Binding-site contacts:
Ligand atom C16 contacts residue LEU46 of chain 1.A at 3.7 Å (hydrophobic).
Ligand atom C24 contacts residue THR248 of chain 1.A at 2.9 Å.
Ligand atom N4 contacts residue GLY50 of chain 1.A at 3.5 Å.
Ligand atom BR contacts residue GLY29 of chain 1.A at 3.6 Å.
Ligand atom N4 contacts residue ASP48 of chain 1.A at 2.7 Å (salt-bridge).
Ligand atom N5 contacts residue GLY246 of chain 1.A at 3.1 Å (h-bond).
Ligand atom C4 contacts residue TRP92 of chain 1.A at 3.7 Å (hydrophobic).
Ligand atom C23 contacts residue THR248 of chain 1.A at 3.3 Å.
Ligand atom BR contacts residue SER245 of chain 1.A at 3.3 Å.
Ligand atom C11 contacts residue SER51 of chain 1.A at 3.7 Å.
Ligand atom C24 contacts residue GLY29 of chain 1.A at 3.2 Å.
Ligand atom N3 contacts residue ASP244 of chain 1.A at 3.5 Å (salt-bridge).
Ligand atom C13 contacts residue GLY50 of chain 1.A at 3.7 Å.
Ligand atom C1 contacts residue ARG144 of chain 1.A at 3.7 Å.
Ligand atom C18 contacts residue GLY246 of chain 1.A at 3.5 Å.
Ligand atom O2 contacts residue ILE126 of chain 1.A at 3.7 Å.
Ligand atom N4 contacts residue ASP244 of chain 1.A at 2.5 Å (salt-bridge).
Ligand atom C13 contacts residue ASP244 of chain 1.A at 3.5 Å.
Ligand atom C24 contacts residue GLN28 of chain 1.A at 3.5 Å.
Ligand atom C2 contacts residue VAL85 of chain 1.A at 3.8 Å (hydrophobic).
Ligand atom C26 contacts residue GLY246 of chain 1.A at 3.4 Å.
Ligand atom C26 contacts residue GLY29 of chain 1.A at 3.7 Å.
Ligand atom C13 contacts residue ASP48 of chain 1.A at 3.5 Å.
Ligand atom C10 contacts residue PHE124 of chain 1.A at 3.6 Å (hydrophobic).
Ligand atom C5 contacts residue TRP92 of chain 1.A at 3.6 Å (hydrophobic).
Ligand atom C25 contacts residue THR248 of chain 1.A at 3.5 Å.
Ligand atom C8 contacts residue TRP92 of chain 1.A at 3.5 Å (hydrophobic).
Ligand atom C3 contacts residue VAL85 of chain 1.A at 3.8 Å (hydrophobic).
Ligand atom C8 contacts residue PHE124 of chain 1.A at 3.7 Å (hydrophobic).
Ligand atom N2 contacts residue ASP48 of chain 1.A at 2.6 Å (salt-bridge).
Ligand atom C9 contacts residue TYR87 of chain 1.A at 3.8 Å (hydrophobic).
Ligand atom C22 contacts residue GLN28 of chain 1.A at 3.7 Å.
Ligand atom C9 contacts residue PHE124 of chain 1.A at 3.3 Å (hydrophobic).
Ligand atom C11 contacts residue ASP48 of chain 1.A at 3.4 Å.
Ligand atom C25 contacts residue GLY29 of chain 1.A at 3.4 Å.
Ligand atom C23 contacts residue GLY29 of chain 1.A at 3.6 Å.
Ligand atom C23 contacts residue GLN28 of chain 1.A at 3.4 Å.
Ligand atom C8 contacts residue TYR87 of chain 1.A at 3.3 Å (hydrophobic).
Ligand atom O2 contacts residue TRP131 of chain 1.A at 3.4 Å.
Ligand atom C12 contacts residue ASP48 of chain 1.A at 3.5 Å.

Sequence of chain 1.A:
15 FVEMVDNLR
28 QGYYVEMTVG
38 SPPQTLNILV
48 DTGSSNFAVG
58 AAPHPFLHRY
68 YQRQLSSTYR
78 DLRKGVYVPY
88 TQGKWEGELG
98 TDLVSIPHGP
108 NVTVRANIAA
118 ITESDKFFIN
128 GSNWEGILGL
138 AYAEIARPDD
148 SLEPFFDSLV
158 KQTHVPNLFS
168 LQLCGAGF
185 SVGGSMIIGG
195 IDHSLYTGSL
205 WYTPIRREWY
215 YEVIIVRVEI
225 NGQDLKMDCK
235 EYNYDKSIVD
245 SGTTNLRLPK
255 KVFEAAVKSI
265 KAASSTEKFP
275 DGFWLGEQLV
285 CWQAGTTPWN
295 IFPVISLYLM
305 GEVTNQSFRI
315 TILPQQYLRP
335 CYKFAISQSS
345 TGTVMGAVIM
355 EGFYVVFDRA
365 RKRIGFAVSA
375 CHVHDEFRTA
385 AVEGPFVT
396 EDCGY

A protein and the small-molecule ligand that binds it are described below.
Small molecule (SMILES): [H]/N=C(\N)NC(=O)Cn1c(-c2ccccc2)ccc1-c1ccc(NC(=O)c2cccc(Br)c2)cc1